This small molecule binds to this protein.
Small molecule (SMILES): Nc1nc(-c2ccc(O)cc2)cs1

Sequence of chain 1.A:
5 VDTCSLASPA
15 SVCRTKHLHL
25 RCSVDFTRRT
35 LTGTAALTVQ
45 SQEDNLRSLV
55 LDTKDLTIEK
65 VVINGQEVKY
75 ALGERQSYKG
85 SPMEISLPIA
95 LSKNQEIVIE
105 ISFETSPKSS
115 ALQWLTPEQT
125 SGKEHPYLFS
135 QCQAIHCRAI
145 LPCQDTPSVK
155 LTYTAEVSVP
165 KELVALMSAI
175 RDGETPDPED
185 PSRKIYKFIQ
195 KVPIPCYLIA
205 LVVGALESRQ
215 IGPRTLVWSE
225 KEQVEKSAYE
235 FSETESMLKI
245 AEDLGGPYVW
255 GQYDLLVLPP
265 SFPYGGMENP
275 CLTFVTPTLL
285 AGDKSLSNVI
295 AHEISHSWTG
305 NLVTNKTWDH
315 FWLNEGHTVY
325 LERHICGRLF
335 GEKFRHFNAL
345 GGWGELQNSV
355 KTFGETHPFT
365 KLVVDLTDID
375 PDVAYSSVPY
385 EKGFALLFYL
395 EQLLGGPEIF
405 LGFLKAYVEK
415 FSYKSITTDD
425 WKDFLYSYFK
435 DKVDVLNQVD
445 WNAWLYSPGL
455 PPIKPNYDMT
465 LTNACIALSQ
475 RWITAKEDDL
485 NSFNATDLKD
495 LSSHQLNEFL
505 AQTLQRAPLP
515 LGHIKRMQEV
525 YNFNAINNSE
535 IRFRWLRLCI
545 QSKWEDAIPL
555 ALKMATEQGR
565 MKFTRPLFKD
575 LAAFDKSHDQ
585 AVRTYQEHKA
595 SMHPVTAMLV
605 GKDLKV

Binding-site contacts:
Ligand atom O7 contacts residue IMD1 of chain 1.H at 2.9 Å (h-bond).
Ligand atom C3 contacts residue GLN351 of chain 1.A at 4.1 Å.
Ligand atom C2 contacts residue LEU344 of chain 1.A at 3.8 Å (hydrophobic).
Ligand atom C5 contacts residue GLN506 of chain 1.A at 3.8 Å.
Ligand atom N13 contacts residue LYS458 of chain 1.A at 3.1 Å (salt-bridge).
Ligand atom C5 contacts residue ILE470 of chain 1.A at 3.9 Å (hydrophobic).
Ligand atom O7 contacts residue LEU344 of chain 1.A at 3.0 Å (h-bond).
Ligand atom C5 contacts residue THR466 of chain 1.A at 4.1 Å.
Ligand atom C2 contacts residue GLY348 of chain 1.A at 3.9 Å.
Ligand atom O7 contacts residue GLU502 of chain 1.A at 3.5 Å (salt-bridge).
Ligand atom C8 contacts residue LYS458 of chain 1.A at 3.9 Å.
Ligand atom C1 contacts residue LEU344 of chain 1.A at 3.4 Å (hydrophobic).
Ligand atom S11 contacts residue MET463 of chain 1.A at 3.7 Å.
Ligand atom C3 contacts residue LYS458 of chain 1.A at 4.0 Å.
Ligand atom C4 contacts residue LEU344 of chain 1.A at 3.7 Å (hydrophobic).
Ligand atom C6 contacts residue GLU502 of chain 1.A at 3.7 Å.
Ligand atom C1 contacts residue GLN506 of chain 1.A at 3.3 Å.
Ligand atom C5 contacts residue LEU344 of chain 1.A at 3.6 Å (hydrophobic).
Ligand atom C6 contacts residue GLN506 of chain 1.A at 3.0 Å.
Ligand atom N9 contacts residue LYS458 of chain 1.A at 2.7 Å (salt-bridge).
Ligand atom C2 contacts residue GLN351 of chain 1.A at 3.6 Å.
Ligand atom C1 contacts residue GLY348 of chain 1.A at 4.1 Å.
Ligand atom C8 contacts residue MET463 of chain 1.A at 4.0 Å (hydrophobic).
Ligand atom C2 contacts residue GLN506 of chain 1.A at 4.2 Å.
Ligand atom O7 contacts residue GLY348 of chain 1.A at 3.3 Å.
Ligand atom C6 contacts residue LEU344 of chain 1.A at 3.6 Å (hydrophobic).
Ligand atom N9 contacts residue LEU344 of chain 1.A at 4.2 Å.
Ligand atom C2 contacts residue TRP347 of chain 1.A at 4.1 Å (hydrophobic).
Ligand atom C12 contacts residue MET463 of chain 1.A at 3.7 Å (hydrophobic).
Ligand atom C3 contacts residue LEU344 of chain 1.A at 3.7 Å (hydrophobic).
Ligand atom C12 contacts residue ILE470 of chain 1.A at 3.8 Å (hydrophobic).
Ligand atom O7 contacts residue GLN506 of chain 1.A at 3.3 Å (h-bond).
Ligand atom O7 contacts residue GLY345 of chain 1.A at 4.0 Å.
Ligand atom N9 contacts residue MET463 of chain 1.A at 4.2 Å.
Ligand atom C3 contacts residue TRP347 of chain 1.A at 4.3 Å (hydrophobic).
Ligand atom C10 contacts residue MET463 of chain 1.A at 4.1 Å (hydrophobic).
Ligand atom C10 contacts residue LYS458 of chain 1.A at 3.3 Å.
Ligand atom C6 contacts residue THR466 of chain 1.A at 4.1 Å.
Ligand atom C1 contacts residue GLU502 of chain 1.A at 4.0 Å.
Ligand atom C1 contacts residue IMD1 of chain 1.H at 4.1 Å.